A protein and the small-molecule ligand that binds it are described below.
Small molecule (SMILES): Nc1nc2c(c(=O)[nH]1)N[C@@H](/C(S)=C(/S)[C@H](O)CO[P](=O)(O)O[P](=O)(O)OC[C@H]1O[C@@H](n3cnc4c(=O)[nH]c(N)nc43)[C@H](O)[C@@H]1O)C=N2

Binding-site contacts:
Ligand atom O11 contacts residue HIS1020 of chain 1.N at 2.5 Å.
Ligand atom N16 contacts residue PRO1098 of chain 1.N at 3.3 Å.
Ligand atom S12 contacts residue MD11 of chain 1.VB at 2.5 Å (h-bond).
Ligand atom O4' contacts residue ASN653 of chain 1.N at 3.1 Å (h-bond).
Ligand atom N16 contacts residue THR915 of chain 1.N at 2.9 Å (h-bond).
Ligand atom O14 contacts residue THR915 of chain 1.N at 2.9 Å (h-bond).
Ligand atom N1 contacts residue ASP734 of chain 1.N at 2.8 Å (salt-bridge).
Ligand atom N16 contacts residue GLN1057 of chain 1.N at 2.9 Å (h-bond).
Ligand atom O11 contacts residue HIS923 of chain 1.N at 3.2 Å.
Ligand atom S13 contacts residue MD11 of chain 1.VB at 3.2 Å (h-bond).
Ligand atom O6 contacts residue LYS236 of chain 1.N at 3.1 Å (salt-bridge).
Ligand atom S12 contacts residue HIS923 of chain 1.N at 2.9 Å (h-bond).
Ligand atom O2A contacts residue SER924 of chain 1.N at 2.5 Å (h-bond).
Ligand atom N2 contacts residue THR652 of chain 1.N at 2.7 Å (h-bond).
Ligand atom C10 contacts residue HIS923 of chain 1.N at 3.3 Å.
Ligand atom O3A contacts residue HIS273 of chain 1.N at 2.8 Å.
Ligand atom O14 contacts residue LYS917 of chain 1.N at 3.3 Å (salt-bridge).
Ligand atom C14 contacts residue HIS273 of chain 1.N at 3.2 Å.
Ligand atom C13 contacts residue HIS273 of chain 1.N at 3.3 Å.
Ligand atom O1B contacts residue ASN659 of chain 1.N at 3.0 Å (h-bond).
Ligand atom N18 contacts residue GLN1057 of chain 1.N at 3.1 Å (h-bond).
Ligand atom S13 contacts residue ASP275 of chain 1.N at 2.4 Å (salt-bridge).
Ligand atom O1A contacts residue GLN925 of chain 1.N at 3.2 Å.
Ligand atom C17 contacts residue THR915 of chain 1.N at 3.2 Å.
Ligand atom N2 contacts residue ASP734 of chain 1.N at 3.0 Å (salt-bridge).
Ligand atom O2A contacts residue ASN659 of chain 1.N at 3.0 Å (h-bond).
Ligand atom O2B contacts residue VAL654 of chain 1.N at 2.9 Å.
Ligand atom O2A contacts residue ASN655 of chain 1.N at 3.2 Å.
Ligand atom N15 contacts residue LYS917 of chain 1.N at 2.7 Å (salt-bridge).
Ligand atom N2 contacts residue ASN653 of chain 1.N at 3.2 Å (h-bond).
Ligand atom N8 contacts residue LYS661 of chain 1.N at 3.1 Å.
Ligand atom N2 contacts residue THR680 of chain 1.N at 3.2 Å.
Ligand atom C20 contacts residue HIS1020 of chain 1.N at 3.2 Å.
Ligand atom C17 contacts residue GLN1057 of chain 1.N at 3.2 Å.
Ligand atom C17 contacts residue PRO1098 of chain 1.N at 3.2 Å (hydrophobic).
Ligand atom C1' contacts residue ASP681 of chain 1.N at 3.2 Å.
Ligand atom S13 contacts residue HIS273 of chain 1.N at 3.0 Å (h-bond).
Ligand atom O3' contacts residue ASP681 of chain 1.N at 2.8 Å (salt-bridge).
Ligand atom N17 contacts residue THR915 of chain 1.N at 2.6 Å (h-bond).
Ligand atom O1A contacts residue VAL922 of chain 1.N at 2.9 Å (h-bond).

Sequence of chain 1.N:
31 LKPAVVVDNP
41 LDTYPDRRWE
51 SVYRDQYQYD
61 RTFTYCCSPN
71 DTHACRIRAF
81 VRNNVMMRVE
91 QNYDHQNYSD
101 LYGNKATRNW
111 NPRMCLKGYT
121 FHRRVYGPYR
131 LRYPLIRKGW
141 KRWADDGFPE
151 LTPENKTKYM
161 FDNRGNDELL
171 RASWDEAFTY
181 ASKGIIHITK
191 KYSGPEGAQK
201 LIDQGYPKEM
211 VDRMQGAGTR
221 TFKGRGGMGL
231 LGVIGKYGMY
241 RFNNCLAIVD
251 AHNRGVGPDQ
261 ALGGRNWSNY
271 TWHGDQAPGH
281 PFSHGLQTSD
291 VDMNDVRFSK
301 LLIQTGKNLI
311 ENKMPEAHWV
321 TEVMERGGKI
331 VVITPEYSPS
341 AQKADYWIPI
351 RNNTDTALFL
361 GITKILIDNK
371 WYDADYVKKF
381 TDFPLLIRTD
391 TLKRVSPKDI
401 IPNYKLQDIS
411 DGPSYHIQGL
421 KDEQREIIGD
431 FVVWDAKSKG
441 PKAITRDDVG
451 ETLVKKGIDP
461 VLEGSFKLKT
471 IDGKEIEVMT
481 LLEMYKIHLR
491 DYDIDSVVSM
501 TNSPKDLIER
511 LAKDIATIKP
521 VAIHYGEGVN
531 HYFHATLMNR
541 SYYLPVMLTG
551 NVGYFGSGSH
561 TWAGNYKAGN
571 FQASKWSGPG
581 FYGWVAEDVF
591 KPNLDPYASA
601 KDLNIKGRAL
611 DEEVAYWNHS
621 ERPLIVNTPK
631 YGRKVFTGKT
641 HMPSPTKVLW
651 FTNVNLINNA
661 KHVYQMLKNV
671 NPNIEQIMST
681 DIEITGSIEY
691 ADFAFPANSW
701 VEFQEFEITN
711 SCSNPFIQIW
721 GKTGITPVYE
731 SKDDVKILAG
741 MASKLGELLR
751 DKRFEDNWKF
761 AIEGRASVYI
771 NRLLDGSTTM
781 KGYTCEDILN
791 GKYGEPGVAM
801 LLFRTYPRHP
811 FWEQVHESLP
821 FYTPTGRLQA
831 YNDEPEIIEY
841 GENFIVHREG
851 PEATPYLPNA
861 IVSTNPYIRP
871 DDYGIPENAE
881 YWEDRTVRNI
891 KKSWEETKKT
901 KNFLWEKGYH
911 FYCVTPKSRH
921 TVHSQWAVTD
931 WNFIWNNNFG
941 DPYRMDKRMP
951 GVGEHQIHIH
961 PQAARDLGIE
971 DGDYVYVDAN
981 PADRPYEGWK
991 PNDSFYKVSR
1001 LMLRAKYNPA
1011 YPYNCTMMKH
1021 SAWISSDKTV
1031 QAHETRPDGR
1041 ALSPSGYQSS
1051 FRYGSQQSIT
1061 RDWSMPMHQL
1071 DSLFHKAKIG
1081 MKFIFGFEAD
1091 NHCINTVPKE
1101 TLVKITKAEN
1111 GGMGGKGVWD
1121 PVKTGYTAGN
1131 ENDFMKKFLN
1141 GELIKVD